Binding-site contacts:
Ligand atom C6 contacts residue ASN315 of chain 41.K at 4.5 Å.
Ligand atom O5 contacts residue ASN315 of chain 41.K at 2.4 Å (h-bond).
Ligand atom N2 contacts residue ASN315 of chain 41.K at 2.8 Å (h-bond).
Ligand atom C8 contacts residue ASN315 of chain 41.K at 3.5 Å.
Ligand atom C5 contacts residue ASN315 of chain 41.K at 3.7 Å.
Ligand atom C1 contacts residue VAL314 of chain 41.K at 4.4 Å (hydrophobic).
Ligand atom C1 contacts residue ASN315 of chain 41.K at 1.4 Å.
Ligand atom C4 contacts residue ASN315 of chain 41.K at 4.3 Å.
Ligand atom C8 contacts residue ILE281 of chain 41.K at 4.5 Å (hydrophobic).
Ligand atom O5 contacts residue THR313 of chain 41.K at 4.3 Å.
Ligand atom O5 contacts residue VAL314 of chain 41.K at 3.8 Å.
Ligand atom C7 contacts residue ASN315 of chain 41.K at 3.3 Å.
Ligand atom C6 contacts residue THR313 of chain 41.K at 4.5 Å.
Ligand atom C2 contacts residue ASN315 of chain 41.K at 2.5 Å.
Ligand atom C3 contacts residue ASN315 of chain 41.K at 3.8 Å.
Ligand atom O7 contacts residue ASN315 of chain 41.K at 4.2 Å.

Sequence of chain 41.K:
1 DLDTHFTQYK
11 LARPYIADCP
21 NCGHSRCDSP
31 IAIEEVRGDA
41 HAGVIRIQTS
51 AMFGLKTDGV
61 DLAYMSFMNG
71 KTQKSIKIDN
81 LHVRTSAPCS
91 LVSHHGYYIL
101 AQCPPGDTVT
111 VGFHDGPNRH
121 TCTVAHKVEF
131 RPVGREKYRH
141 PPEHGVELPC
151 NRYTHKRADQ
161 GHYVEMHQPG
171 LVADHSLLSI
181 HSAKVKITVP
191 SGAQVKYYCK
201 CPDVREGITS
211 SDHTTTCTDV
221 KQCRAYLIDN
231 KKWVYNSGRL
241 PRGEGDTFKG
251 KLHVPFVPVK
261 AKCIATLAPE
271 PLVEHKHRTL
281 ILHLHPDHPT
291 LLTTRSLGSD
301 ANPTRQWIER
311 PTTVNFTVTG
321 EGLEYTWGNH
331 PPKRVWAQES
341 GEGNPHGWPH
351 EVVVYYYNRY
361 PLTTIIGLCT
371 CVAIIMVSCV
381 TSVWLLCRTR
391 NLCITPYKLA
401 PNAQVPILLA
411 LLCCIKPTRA

The small molecule below binds the protein below.
Small molecule (SMILES): CC(=O)N[C@@H]1[C@@H](O)[C@H](O)[C@@H](CO)O[C@H]1O